Sequence of chain 1.A:
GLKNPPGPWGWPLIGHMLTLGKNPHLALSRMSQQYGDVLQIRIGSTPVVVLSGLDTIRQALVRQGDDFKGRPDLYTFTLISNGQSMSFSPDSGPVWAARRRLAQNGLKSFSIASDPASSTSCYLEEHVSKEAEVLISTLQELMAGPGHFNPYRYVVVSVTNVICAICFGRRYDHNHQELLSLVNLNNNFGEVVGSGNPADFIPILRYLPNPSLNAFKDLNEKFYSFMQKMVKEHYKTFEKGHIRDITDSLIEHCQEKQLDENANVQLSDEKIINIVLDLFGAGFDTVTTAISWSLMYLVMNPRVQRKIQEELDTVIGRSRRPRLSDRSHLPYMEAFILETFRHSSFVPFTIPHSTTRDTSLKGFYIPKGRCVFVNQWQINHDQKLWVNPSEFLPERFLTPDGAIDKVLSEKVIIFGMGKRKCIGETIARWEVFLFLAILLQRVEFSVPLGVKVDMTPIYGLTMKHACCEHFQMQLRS

The small molecule below binds the protein below.
Small molecule (SMILES): O=c1cc(-c2ccccc2)oc2c1ccc1ccccc12

Binding-site contacts:
Ligand atom C10 contacts residue GLY289 of chain 1.A at 3.7 Å.
Ligand atom C15 contacts residue LEU285 of chain 1.A at 3.6 Å (hydrophobic).
Ligand atom O1 contacts residue ALA290 of chain 1.A at 3.6 Å (h-bond).
Ligand atom C1 contacts residue ALA290 of chain 1.A at 3.5 Å (hydrophobic).
Ligand atom C6 contacts residue THR294 of chain 1.A at 3.8 Å.
Ligand atom O1 contacts residue GLY289 of chain 1.A at 3.6 Å.
Ligand atom C8 contacts residue GLY289 of chain 1.A at 3.4 Å.
Ligand atom C5 contacts residue THR294 of chain 1.A at 3.7 Å.
Ligand atom O2 contacts residue ASN195 of chain 1.A at 3.7 Å.
Ligand atom C18 contacts residue GLY289 of chain 1.A at 3.9 Å.
Ligand atom C13 contacts residue PHE197 of chain 1.A at 3.7 Å (hydrophobic).
Ligand atom C6 contacts residue LEU469 of chain 1.A at 3.9 Å (hydrophobic).
Ligand atom C15 contacts residue ILE88 of chain 1.A at 3.4 Å (hydrophobic).
Ligand atom C15 contacts residue ASP286 of chain 1.A at 3.9 Å.
Ligand atom C15 contacts residue SER89 of chain 1.A at 3.2 Å.
Ligand atom C18 contacts residue PHE197 of chain 1.A at 3.6 Å (hydrophobic).
Ligand atom C16 contacts residue SER89 of chain 1.A at 3.7 Å.
Ligand atom C11 contacts residue PHE197 of chain 1.A at 3.4 Å (hydrophobic).
Ligand atom C5 contacts residue LEU469 of chain 1.A at 3.9 Å (hydrophobic).
Ligand atom C8 contacts residue PHE197 of chain 1.A at 3.5 Å (hydrophobic).
Ligand atom C19 contacts residue GLY289 of chain 1.A at 3.6 Å.
Ligand atom C9 contacts residue PHE197 of chain 1.A at 3.3 Å (hydrophobic).
Ligand atom C8 contacts residue ASP293 of chain 1.A at 3.7 Å.
Ligand atom C7 contacts residue GLY289 of chain 1.A at 3.6 Å.
Ligand atom C14 contacts residue LEU285 of chain 1.A at 3.7 Å (hydrophobic).
Ligand atom C12 contacts residue PHE197 of chain 1.A at 3.7 Å (hydrophobic).
Ligand atom C9 contacts residue GLY289 of chain 1.A at 3.5 Å.
Ligand atom C2 contacts residue ALA290 of chain 1.A at 3.4 Å (hydrophobic).
Ligand atom C7 contacts residue ALA290 of chain 1.A at 3.7 Å (hydrophobic).
Ligand atom C7 contacts residue PHE197 of chain 1.A at 3.5 Å (hydrophobic).
Ligand atom C3 contacts residue ALA290 of chain 1.A at 3.5 Å (hydrophobic).
Ligand atom C16 contacts residue ASP286 of chain 1.A at 3.3 Å.
Ligand atom C12 contacts residue PHE231 of chain 1.A at 3.9 Å (hydrophobic).
Ligand atom C16 contacts residue ILE88 of chain 1.A at 3.5 Å (hydrophobic).
Ligand atom O1 contacts residue PHE197 of chain 1.A at 3.5 Å.
Ligand atom C9 contacts residue ASP293 of chain 1.A at 3.9 Å.
Ligand atom O2 contacts residue PHE197 of chain 1.A at 3.5 Å.
Ligand atom O2 contacts residue ASP293 of chain 1.A at 3.5 Å.
Ligand atom C10 contacts residue PHE197 of chain 1.A at 3.5 Å (hydrophobic).
Ligand atom C19 contacts residue PHE197 of chain 1.A at 3.4 Å (hydrophobic).